This protein binds this small molecule.
Small molecule (SMILES): Cc1cc(CCCOc2c(C)cc(-c3noc(C(F)(F)F)n3)cc2C)on1

Binding-site contacts:
Ligand atom C3 contacts residue LEU100 of chain 36.A at 3.6 Å (hydrophobic).
Ligand atom N1A contacts residue TYR144 of chain 36.A at 3.3 Å.
Ligand atom C3A contacts residue PHE179 of chain 36.A at 3.4 Å (hydrophobic).
Ligand atom F3 contacts residue ALA166 of chain 36.A at 3.2 Å.
Ligand atom N1A contacts residue PHE179 of chain 36.A at 3.6 Å.
Ligand atom C1B contacts residue LEU181 of chain 36.A at 3.8 Å (hydrophobic).
Ligand atom F3 contacts residue TYR144 of chain 36.A at 3.1 Å.
Ligand atom C4 contacts residue LEU100 of chain 36.A at 3.7 Å (hydrophobic).
Ligand atom C2A contacts residue TYR144 of chain 36.A at 3.6 Å (hydrophobic).
Ligand atom CM6 contacts residue MET214 of chain 36.A at 3.4 Å (hydrophobic).
Ligand atom O1A contacts residue TYR144 of chain 36.A at 3.3 Å.
Ligand atom F2 contacts residue TYR142 of chain 36.A at 3.6 Å.
Ligand atom F3 contacts residue TYR142 of chain 36.A at 2.6 Å.
Ligand atom CM6 contacts residue LEU184 of chain 36.A at 3.4 Å (hydrophobic).
Ligand atom O1 contacts residue MET214 of chain 36.A at 3.3 Å.
Ligand atom F1 contacts residue TYR142 of chain 36.A at 3.3 Å.
Ligand atom F2 contacts residue VAL168 of chain 36.A at 2.9 Å.
Ligand atom C3A contacts residue TYR144 of chain 36.A at 3.7 Å (hydrophobic).
Ligand atom CM4 contacts residue TYR142 of chain 36.A at 3.5 Å (hydrophobic).
Ligand atom O1 contacts residue LEU100 of chain 36.A at 3.7 Å.
Ligand atom C4 contacts residue TYR190 of chain 36.A at 3.6 Å (hydrophobic).
Ligand atom F2 contacts residue PHE179 of chain 36.A at 3.6 Å.
Ligand atom C2A contacts residue PHE179 of chain 36.A at 3.5 Å (hydrophobic).
Ligand atom C1C contacts residue MET214 of chain 36.A at 3.5 Å (hydrophobic).
Ligand atom CM2 contacts residue ILE122 of chain 36.A at 3.5 Å (hydrophobic).
Ligand atom C4B contacts residue LEU181 of chain 36.A at 3.8 Å (hydrophobic).
Ligand atom C1B contacts residue ILE98 of chain 36.A at 3.7 Å (hydrophobic).
Ligand atom F1 contacts residue MET124 of chain 36.A at 3.5 Å.
Ligand atom C5B contacts residue TYR144 of chain 36.A at 3.7 Å (hydrophobic).
Ligand atom O1B contacts residue ILE98 of chain 36.A at 3.1 Å.
Ligand atom C6B contacts residue LEU181 of chain 36.A at 3.5 Å (hydrophobic).
Ligand atom CM3 contacts residue ASN212 of chain 36.A at 3.6 Å.
Ligand atom C5B contacts residue LEU181 of chain 36.A at 3.5 Å (hydrophobic).
Ligand atom CM3 contacts residue TYR190 of chain 36.A at 3.7 Å (hydrophobic).
Ligand atom F1 contacts residue LEU217 of chain 36.A at 3.3 Å.
Ligand atom N3A contacts residue PHE179 of chain 36.A at 3.2 Å.
Ligand atom N3A contacts residue LEU217 of chain 36.A at 3.6 Å.
Ligand atom N2 contacts residue LEU100 of chain 36.A at 3.8 Å.
Ligand atom F3 contacts residue MET143 of chain 36.A at 3.3 Å.
Ligand atom CM6 contacts residue TYR144 of chain 36.A at 3.6 Å (hydrophobic).

Sequence of chain 36.C:
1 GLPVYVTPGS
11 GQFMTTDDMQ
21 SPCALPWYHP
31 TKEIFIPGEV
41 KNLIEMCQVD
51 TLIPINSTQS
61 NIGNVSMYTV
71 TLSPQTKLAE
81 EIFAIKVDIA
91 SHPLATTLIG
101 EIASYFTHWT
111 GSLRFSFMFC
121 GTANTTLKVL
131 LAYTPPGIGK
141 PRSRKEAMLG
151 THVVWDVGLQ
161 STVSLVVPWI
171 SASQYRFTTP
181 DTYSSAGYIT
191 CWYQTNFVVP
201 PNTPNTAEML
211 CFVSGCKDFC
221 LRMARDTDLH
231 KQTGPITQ

Sequence of chain 36.A:
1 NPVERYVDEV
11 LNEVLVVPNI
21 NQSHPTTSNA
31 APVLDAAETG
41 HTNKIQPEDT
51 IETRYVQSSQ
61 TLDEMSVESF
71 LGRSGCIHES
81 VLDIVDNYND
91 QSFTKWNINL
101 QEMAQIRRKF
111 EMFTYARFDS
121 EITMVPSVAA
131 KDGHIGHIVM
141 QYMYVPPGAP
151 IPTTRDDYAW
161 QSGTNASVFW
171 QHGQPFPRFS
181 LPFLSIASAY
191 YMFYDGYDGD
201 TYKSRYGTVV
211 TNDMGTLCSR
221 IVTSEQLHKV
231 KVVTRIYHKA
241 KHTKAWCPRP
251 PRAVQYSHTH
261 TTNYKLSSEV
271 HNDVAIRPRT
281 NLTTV